Binding-site contacts:
Ligand atom C4 contacts residue TRP433 of chain 1.A at 3.8 Å (hydrophobic).
Ligand atom C6 contacts residue PHE441 of chain 1.A at 3.6 Å (hydrophobic).
Ligand atom O5 contacts residue TYR318 of chain 1.A at 3.1 Å (h-bond).
Ligand atom O1 contacts residue GLU174 of chain 1.A at 2.1 Å (salt-bridge).
Ligand atom C6 contacts residue TYR318 of chain 1.A at 3.8 Å (hydrophobic).
Ligand atom O4 contacts residue GLN26 of chain 1.A at 3.0 Å (h-bond).
Ligand atom O1 contacts residue ASN316 of chain 1.A at 3.6 Å.
Ligand atom C3 contacts residue HIS129 of chain 1.A at 3.9 Å.
Ligand atom O3 contacts residue GLN26 of chain 1.A at 2.6 Å (h-bond).
Ligand atom C1 contacts residue GLU383 of chain 1.A at 2.7 Å.
Ligand atom O2 contacts residue GLU174 of chain 1.A at 3.6 Å.
Ligand atom C2 contacts residue GLU383 of chain 1.A at 3.1 Å.
Ligand atom C3 contacts residue GLU383 of chain 1.A at 3.4 Å.
Ligand atom O2 contacts residue ASN173 of chain 1.A at 2.9 Å (h-bond).
Ligand atom O1 contacts residue GLU383 of chain 1.A at 2.9 Å (salt-bridge).
Ligand atom C5 contacts residue TRP425 of chain 1.A at 3.6 Å (hydrophobic).
Ligand atom C5 contacts residue GLU383 of chain 1.A at 3.5 Å.
Ligand atom C5 contacts residue TYR318 of chain 1.A at 3.3 Å (hydrophobic).
Ligand atom C1 contacts residue GLU174 of chain 1.A at 3.3 Å.
Ligand atom C3 contacts residue TRP433 of chain 1.A at 3.9 Å (hydrophobic).
Ligand atom O2 contacts residue HIS129 of chain 1.A at 3.3 Å (h-bond).
Ligand atom O6 contacts residue PHE441 of chain 1.A at 3.8 Å.
Ligand atom O5 contacts residue GLU383 of chain 1.A at 3.1 Å (salt-bridge).
Ligand atom O4 contacts residue TRP425 of chain 1.A at 3.2 Å (h-bond).
Ligand atom O4 contacts residue GLU432 of chain 1.A at 2.6 Å (salt-bridge).
Ligand atom O1 contacts residue TYR318 of chain 1.A at 3.4 Å.
Ligand atom O2 contacts residue GLU383 of chain 1.A at 2.7 Å (salt-bridge).
Ligand atom C1 contacts residue TYR318 of chain 1.A at 3.8 Å (hydrophobic).
Ligand atom C3 contacts residue TRP425 of chain 1.A at 3.8 Å (hydrophobic).
Ligand atom O2 contacts residue ASN316 of chain 1.A at 3.7 Å.
Ligand atom C4 contacts residue GLU432 of chain 1.A at 3.6 Å.
Ligand atom O4 contacts residue TRP433 of chain 1.A at 3.6 Å.
Ligand atom C6 contacts residue GLU432 of chain 1.A at 3.4 Å.
Ligand atom O1 contacts residue EPE1 of chain 1.C at 3.2 Å (h-bond).
Ligand atom O3 contacts residue TRP425 of chain 1.A at 3.9 Å.
Ligand atom O3 contacts residue TRP433 of chain 1.A at 2.9 Å (h-bond).
Ligand atom C3 contacts residue GLN26 of chain 1.A at 3.7 Å.
Ligand atom O6 contacts residue GLU432 of chain 1.A at 2.6 Å (salt-bridge).
Ligand atom O3 contacts residue HIS129 of chain 1.A at 2.9 Å (h-bond).
Ligand atom O6 contacts residue TRP355 of chain 1.A at 3.4 Å.

Sequence of chain 1.A:
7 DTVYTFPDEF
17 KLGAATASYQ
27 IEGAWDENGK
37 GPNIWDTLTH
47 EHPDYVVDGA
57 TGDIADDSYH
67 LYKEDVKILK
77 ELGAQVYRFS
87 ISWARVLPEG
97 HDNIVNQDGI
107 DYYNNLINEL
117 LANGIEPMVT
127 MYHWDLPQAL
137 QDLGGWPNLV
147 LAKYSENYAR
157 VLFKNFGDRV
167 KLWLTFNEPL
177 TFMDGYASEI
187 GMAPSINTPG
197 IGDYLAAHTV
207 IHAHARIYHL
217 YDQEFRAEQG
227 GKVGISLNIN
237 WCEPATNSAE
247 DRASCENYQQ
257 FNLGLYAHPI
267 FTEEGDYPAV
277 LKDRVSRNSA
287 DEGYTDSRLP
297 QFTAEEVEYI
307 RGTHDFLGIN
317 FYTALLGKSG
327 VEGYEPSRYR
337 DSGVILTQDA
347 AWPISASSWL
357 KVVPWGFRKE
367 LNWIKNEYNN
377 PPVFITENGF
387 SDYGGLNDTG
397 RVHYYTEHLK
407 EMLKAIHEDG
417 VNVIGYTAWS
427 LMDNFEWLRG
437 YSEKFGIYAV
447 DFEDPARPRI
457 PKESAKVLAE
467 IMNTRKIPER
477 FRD

A protein and the small-molecule ligand that binds it are described below.
Small molecule (SMILES): O=C1O[C@H](CO)[C@@H](O)[C@H](O)[C@H]1O